Sequence of chain 1.B:
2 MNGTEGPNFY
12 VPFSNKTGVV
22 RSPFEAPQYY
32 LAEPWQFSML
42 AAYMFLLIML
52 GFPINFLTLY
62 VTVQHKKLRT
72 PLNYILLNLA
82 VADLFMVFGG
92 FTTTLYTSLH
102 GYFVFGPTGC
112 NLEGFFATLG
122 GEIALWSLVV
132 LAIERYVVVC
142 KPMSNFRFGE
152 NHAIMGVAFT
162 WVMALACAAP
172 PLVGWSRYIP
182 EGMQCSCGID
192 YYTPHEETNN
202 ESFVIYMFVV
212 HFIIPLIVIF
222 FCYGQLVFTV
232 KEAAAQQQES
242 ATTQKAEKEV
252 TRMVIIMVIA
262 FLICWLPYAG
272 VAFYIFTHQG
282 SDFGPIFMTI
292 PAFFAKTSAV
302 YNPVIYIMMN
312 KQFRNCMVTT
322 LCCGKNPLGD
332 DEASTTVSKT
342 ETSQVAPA

Binding-site contacts:
Ligand atom C7 contacts residue ASN3 of chain 2.A at 3.5 Å.
Ligand atom N2 contacts residue GLY281 of chain 2.A at 4.1 Å.
Ligand atom C8 contacts residue ZN1 of chain 1.V at 3.1 Å.
Ligand atom O5 contacts residue ASN3 of chain 2.A at 2.3 Å (h-bond).
Ligand atom C3 contacts residue ASN3 of chain 2.A at 3.8 Å.
Ligand atom O6 contacts residue SER282 of chain 2.A at 3.5 Å.
Ligand atom C2 contacts residue SER282 of chain 2.A at 4.3 Å.
Ligand atom C8 contacts residue GLU198 of chain 1.B at 3.1 Å.
Ligand atom O6 contacts residue ASP283 of chain 2.A at 3.1 Å (salt-bridge).
Ligand atom O7 contacts residue MET2 of chain 2.A at 4.2 Å.
Ligand atom O5 contacts residue GLY281 of chain 2.A at 4.4 Å.
Ligand atom N2 contacts residue ASN3 of chain 2.A at 2.9 Å (h-bond).
Ligand atom C1 contacts residue ASN3 of chain 2.A at 1.4 Å.
Ligand atom C6 contacts residue ASP283 of chain 2.A at 3.9 Å.
Ligand atom C1 contacts residue GLY281 of chain 2.A at 3.8 Å.
Ligand atom O7 contacts residue GLY281 of chain 2.A at 3.3 Å (h-bond).
Ligand atom O6 contacts residue GLU198 of chain 1.B at 3.2 Å.
Ligand atom C6 contacts residue GLU198 of chain 1.B at 4.2 Å.
Ligand atom C1 contacts residue ASP283 of chain 2.A at 4.0 Å.
Ligand atom C1 contacts residue SER282 of chain 2.A at 4.1 Å.
Ligand atom O7 contacts residue ASN3 of chain 2.A at 3.5 Å (h-bond).
Ligand atom O5 contacts residue ASP283 of chain 2.A at 3.2 Å (salt-bridge).
Ligand atom C2 contacts residue GLY281 of chain 2.A at 3.9 Å.
Ligand atom O3 contacts residue GLU198 of chain 1.B at 3.9 Å.
Ligand atom C5 contacts residue ASN3 of chain 2.A at 3.6 Å.
Ligand atom O5 contacts residue SER282 of chain 2.A at 3.6 Å.
Ligand atom C4 contacts residue ASN3 of chain 2.A at 4.2 Å.
Ligand atom C7 contacts residue GLY281 of chain 2.A at 3.7 Å.
Ligand atom C2 contacts residue ASN3 of chain 2.A at 2.5 Å.
Ligand atom C5 contacts residue ASP283 of chain 2.A at 4.2 Å.
Ligand atom C7 contacts residue ZN1 of chain 1.V at 4.4 Å.

The protein below binds the small molecule below.
Small molecule (SMILES): CC(=O)N[C@H]1[C@H](O[C@H]2[C@H](O)[C@@H](NC(C)=O)CO[C@@H]2CO)O[C@H](CO)[C@@H](O)[C@@H]1O

Sequence of chain 2.A:
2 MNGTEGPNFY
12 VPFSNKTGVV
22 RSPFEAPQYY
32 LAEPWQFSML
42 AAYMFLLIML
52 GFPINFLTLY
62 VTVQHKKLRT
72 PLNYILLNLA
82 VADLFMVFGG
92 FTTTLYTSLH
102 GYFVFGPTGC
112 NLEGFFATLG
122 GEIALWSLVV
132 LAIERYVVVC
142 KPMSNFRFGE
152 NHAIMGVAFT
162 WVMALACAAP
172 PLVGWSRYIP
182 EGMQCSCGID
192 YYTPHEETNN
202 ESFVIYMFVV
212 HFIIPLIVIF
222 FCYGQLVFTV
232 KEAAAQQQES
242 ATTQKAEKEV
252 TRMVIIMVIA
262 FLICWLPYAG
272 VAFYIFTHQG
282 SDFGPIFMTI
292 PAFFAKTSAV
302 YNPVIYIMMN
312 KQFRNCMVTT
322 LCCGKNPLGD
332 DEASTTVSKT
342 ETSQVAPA